Sequence of chain 4.F:
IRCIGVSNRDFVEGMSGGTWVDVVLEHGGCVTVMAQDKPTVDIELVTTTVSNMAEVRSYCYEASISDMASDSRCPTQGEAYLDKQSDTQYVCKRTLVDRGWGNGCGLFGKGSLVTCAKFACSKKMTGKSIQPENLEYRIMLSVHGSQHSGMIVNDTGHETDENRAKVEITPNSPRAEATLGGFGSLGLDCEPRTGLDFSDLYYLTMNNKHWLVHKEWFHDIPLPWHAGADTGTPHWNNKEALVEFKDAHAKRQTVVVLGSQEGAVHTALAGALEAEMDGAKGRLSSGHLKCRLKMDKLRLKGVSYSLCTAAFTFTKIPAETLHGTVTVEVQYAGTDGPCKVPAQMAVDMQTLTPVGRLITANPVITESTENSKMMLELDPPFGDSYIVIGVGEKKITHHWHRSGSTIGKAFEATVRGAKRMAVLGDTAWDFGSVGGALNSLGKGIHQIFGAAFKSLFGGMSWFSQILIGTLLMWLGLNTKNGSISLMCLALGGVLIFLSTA

Binding-site contacts:
Ligand atom C8 contacts residue HIS148 of chain 4.F at 1.2 Å.
Ligand atom C6 contacts residue ASN154 of chain 4.F at 3.0 Å.
Ligand atom O6 contacts residue THR156 of chain 4.F at 1.2 Å (h-bond).
Ligand atom C7 contacts residue HIS148 of chain 4.F at 2.3 Å.
Ligand atom O5 contacts residue THR156 of chain 4.F at 3.8 Å.
Ligand atom O7 contacts residue HIS148 of chain 4.F at 3.3 Å (h-bond).
Ligand atom C1 contacts residue MET151 of chain 4.F at 3.6 Å (hydrophobic).
Ligand atom C2 contacts residue MET151 of chain 4.F at 4.1 Å (hydrophobic).
Ligand atom O5 contacts residue ASN154 of chain 4.F at 2.4 Å (h-bond).
Ligand atom C6 contacts residue GLY157 of chain 4.F at 4.2 Å.
Ligand atom C2 contacts residue GLY150 of chain 4.F at 4.5 Å.
Ligand atom C1 contacts residue GLY150 of chain 4.F at 3.8 Å.
Ligand atom N2 contacts residue MET151 of chain 4.F at 3.4 Å.
Ligand atom C8 contacts residue MET151 of chain 4.F at 4.1 Å (hydrophobic).
Ligand atom C8 contacts residue THR156 of chain 4.F at 2.9 Å.
Ligand atom C1 contacts residue ASN154 of chain 4.F at 2.5 Å.
Ligand atom N2 contacts residue HIS148 of chain 4.F at 2.8 Å (h-bond).
Ligand atom C8 contacts residue GLY157 of chain 4.F at 4.5 Å.
Ligand atom C2 contacts residue ASN154 of chain 4.F at 3.5 Å.
Ligand atom C7 contacts residue MET151 of chain 4.F at 4.0 Å (hydrophobic).
Ligand atom C6 contacts residue THR156 of chain 4.F at 1.8 Å.
Ligand atom C4 contacts residue ASN154 of chain 4.F at 3.2 Å.
Ligand atom C6 contacts residue ASP155 of chain 4.F at 4.3 Å.
Ligand atom C2 contacts residue HIS148 of chain 4.F at 4.2 Å.
Ligand atom N2 contacts residue THR156 of chain 4.F at 4.3 Å.
Ligand atom O6 contacts residue ASP155 of chain 4.F at 4.2 Å.
Ligand atom O4 contacts residue ASN154 of chain 4.F at 3.5 Å (h-bond).
Ligand atom O5 contacts residue ARG164 of chain 4.F at 4.3 Å.
Ligand atom N2 contacts residue ASN154 of chain 4.F at 4.3 Å.
Ligand atom O4 contacts residue THR156 of chain 4.F at 4.2 Å.
Ligand atom O6 contacts residue ASN154 of chain 4.F at 2.4 Å (h-bond).
Ligand atom C7 contacts residue THR156 of chain 4.F at 3.4 Å.
Ligand atom C4 contacts residue THR156 of chain 4.F at 4.1 Å.
Ligand atom N2 contacts residue GLY150 of chain 4.F at 4.1 Å.
Ligand atom O7 contacts residue THR156 of chain 4.F at 2.4 Å.
Ligand atom C5 contacts residue ASN154 of chain 4.F at 2.1 Å.
Ligand atom C3 contacts residue ASN154 of chain 4.F at 3.5 Å.
Ligand atom C5 contacts residue THR156 of chain 4.F at 3.2 Å.

The small molecule below binds the protein below.
Small molecule (SMILES): CC(=O)N[C@H]1[C@H](O[C@H]2[C@H](O)[C@@H](NC(C)=O)CO[C@@H]2CO)O[C@H](CO)[C@@H](O)[C@@H]1O